Sequence of chain 14.A:
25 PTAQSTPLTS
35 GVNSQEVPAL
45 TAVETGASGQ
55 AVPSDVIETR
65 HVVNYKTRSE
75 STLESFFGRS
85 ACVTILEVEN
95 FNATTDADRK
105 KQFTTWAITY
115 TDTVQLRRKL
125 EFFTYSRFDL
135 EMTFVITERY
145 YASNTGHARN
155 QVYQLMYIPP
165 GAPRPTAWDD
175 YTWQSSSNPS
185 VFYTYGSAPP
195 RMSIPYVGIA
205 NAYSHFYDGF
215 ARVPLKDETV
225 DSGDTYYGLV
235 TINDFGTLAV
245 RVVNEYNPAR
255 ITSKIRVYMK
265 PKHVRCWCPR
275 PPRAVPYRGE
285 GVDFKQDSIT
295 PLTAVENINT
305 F

Binding-site contacts:
Ligand atom C4 contacts residue PRO252 of chain 13.A at 3.8 Å (hydrophobic).
Ligand atom O4 contacts residue ASN251 of chain 13.A at 4.2 Å.
Ligand atom O4 contacts residue TYR145 of chain 14.A at 4.2 Å.
Ligand atom O4 contacts residue PRO252 of chain 13.A at 3.8 Å.
Ligand atom C8 contacts residue ALA146 of chain 14.A at 4.4 Å (hydrophobic).
Ligand atom C1 contacts residue SER147 of chain 14.A at 3.6 Å.
Ligand atom C7 contacts residue TYR145 of chain 14.A at 3.8 Å (hydrophobic).
Ligand atom C4 contacts residue TYR145 of chain 14.A at 3.6 Å (hydrophobic).
Ligand atom C9 contacts residue TYR145 of chain 14.A at 4.2 Å (hydrophobic).
Ligand atom C6 contacts residue ALA146 of chain 14.A at 4.2 Å (hydrophobic).
Ligand atom C10 contacts residue TYR145 of chain 14.A at 3.6 Å (hydrophobic).
Ligand atom O1A contacts residue ALA146 of chain 14.A at 4.2 Å.
Ligand atom C10 contacts residue TYR250 of chain 13.A at 3.5 Å (hydrophobic).
Ligand atom C11 contacts residue ARG143 of chain 14.A at 4.0 Å.
Ligand atom C11 contacts residue TYR145 of chain 14.A at 3.7 Å (hydrophobic).
Ligand atom O1A contacts residue SER147 of chain 14.A at 2.8 Å (h-bond).
Ligand atom O1B contacts residue ASN148 of chain 14.A at 4.3 Å.
Ligand atom O1B contacts residue SER147 of chain 14.A at 3.1 Å (h-bond).
Ligand atom C5 contacts residue TYR145 of chain 14.A at 3.3 Å (hydrophobic).
Ligand atom N5 contacts residue TYR250 of chain 13.A at 4.4 Å.
Ligand atom N5 contacts residue TYR145 of chain 14.A at 2.6 Å (h-bond).
Ligand atom C1 contacts residue PRO252 of chain 13.A at 4.1 Å (hydrophobic).
Ligand atom C6 contacts residue TYR145 of chain 14.A at 3.4 Å (hydrophobic).
Ligand atom C1 contacts residue ALA146 of chain 14.A at 3.9 Å (hydrophobic).
Ligand atom O4 contacts residue TYR250 of chain 13.A at 3.4 Å.
Ligand atom O1B contacts residue ALA146 of chain 14.A at 3.2 Å.
Ligand atom O10 contacts residue TYR250 of chain 13.A at 2.7 Å (h-bond).
Ligand atom O1A contacts residue PRO252 of chain 13.A at 3.3 Å.
Ligand atom C3 contacts residue PRO252 of chain 13.A at 3.9 Å (hydrophobic).
Ligand atom O8 contacts residue ALA146 of chain 14.A at 3.3 Å.
Ligand atom C11 contacts residue TYR250 of chain 13.A at 3.7 Å (hydrophobic).

Sequence of chain 13.A:
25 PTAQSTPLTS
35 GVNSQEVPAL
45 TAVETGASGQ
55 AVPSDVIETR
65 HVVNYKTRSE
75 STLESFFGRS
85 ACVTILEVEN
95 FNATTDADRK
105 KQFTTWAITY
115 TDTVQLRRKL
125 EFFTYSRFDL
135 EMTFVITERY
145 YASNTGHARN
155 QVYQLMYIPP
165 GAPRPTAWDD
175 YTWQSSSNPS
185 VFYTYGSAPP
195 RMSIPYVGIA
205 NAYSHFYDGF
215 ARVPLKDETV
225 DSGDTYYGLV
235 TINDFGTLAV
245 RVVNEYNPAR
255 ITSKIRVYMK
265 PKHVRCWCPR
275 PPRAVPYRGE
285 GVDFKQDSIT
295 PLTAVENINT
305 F

A small-molecule ligand and the protein it binds are described below.
Small molecule (SMILES): CC(=O)N[C@H]1[C@H]([C@H](O)[C@H](O)CO)O[C@@](O)(C(=O)O)C[C@@H]1O